Sequence of chain 1.A:
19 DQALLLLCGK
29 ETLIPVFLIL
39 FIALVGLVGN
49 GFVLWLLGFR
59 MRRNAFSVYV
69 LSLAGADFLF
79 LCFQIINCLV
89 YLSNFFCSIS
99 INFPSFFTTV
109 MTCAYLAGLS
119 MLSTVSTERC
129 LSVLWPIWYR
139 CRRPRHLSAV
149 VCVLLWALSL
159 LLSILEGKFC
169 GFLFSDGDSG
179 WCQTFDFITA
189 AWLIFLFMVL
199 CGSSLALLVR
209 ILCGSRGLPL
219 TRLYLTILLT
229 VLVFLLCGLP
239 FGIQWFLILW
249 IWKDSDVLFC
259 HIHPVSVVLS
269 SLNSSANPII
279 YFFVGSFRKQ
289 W

Binding-site contacts:
Ligand atom N6 contacts residue LEU247 of chain 1.A at 4.0 Å.
Ligand atom C18 contacts residue TRP243 of chain 1.A at 3.0 Å (hydrophobic).
Ligand atom C13 contacts residue TRP243 of chain 1.A at 3.7 Å (hydrophobic).
Ligand atom N4 contacts residue GLU164 of chain 1.A at 4.2 Å.
Ligand atom C34 contacts residue TRP248 of chain 1.A at 4.3 Å (hydrophobic).
Ligand atom C20 contacts residue TRP248 of chain 1.A at 3.9 Å (hydrophobic).
Ligand atom C30 contacts residue TRP248 of chain 1.A at 4.2 Å (hydrophobic).
Ligand atom C9 contacts residue LEU22 of chain 1.A at 3.7 Å (hydrophobic).
Ligand atom C29 contacts residue SER253 of chain 1.A at 3.5 Å.
Ligand atom C17 contacts residue TRP248 of chain 1.A at 4.1 Å (hydrophobic).
Ligand atom C34 contacts residue PHE170 of chain 1.A at 4.4 Å (hydrophobic).
Ligand atom C18 contacts residue TRP248 of chain 1.A at 4.0 Å (hydrophobic).
Ligand atom O2 contacts residue PHE257 of chain 1.A at 4.1 Å.
Ligand atom C34 contacts residue ASP184 of chain 1.A at 3.3 Å.
Ligand atom C10 contacts residue CYS168 of chain 1.A at 4.1 Å (hydrophobic).
Ligand atom C38 contacts residue SER253 of chain 1.A at 3.2 Å.
Ligand atom C30 contacts residue SER177 of chain 1.A at 4.2 Å.
Ligand atom C28 contacts residue TRP248 of chain 1.A at 3.9 Å (hydrophobic).
Ligand atom C19 contacts residue GLN20 of chain 1.A at 3.7 Å.
Ligand atom C35 contacts residue LEU247 of chain 1.A at 3.9 Å (hydrophobic).
Ligand atom O3 contacts residue CYS168 of chain 1.A at 4.3 Å.
Ligand atom C11 contacts residue TRP243 of chain 1.A at 4.0 Å (hydrophobic).
Ligand atom C13 contacts residue PHE170 of chain 1.A at 4.3 Å (hydrophobic).
Ligand atom C37 contacts residue ASP254 of chain 1.A at 4.2 Å.
Ligand atom N4 contacts residue TRP243 of chain 1.A at 3.7 Å.
Ligand atom C14 contacts residue PHE170 of chain 1.A at 4.2 Å (hydrophobic).
Ligand atom N6 contacts residue SER253 of chain 1.A at 4.2 Å.
Ligand atom C34 contacts residue GLU164 of chain 1.A at 3.3 Å.
Ligand atom C18 contacts residue LEU247 of chain 1.A at 4.1 Å (hydrophobic).
Ligand atom C34 contacts residue TRP243 of chain 1.A at 4.3 Å (hydrophobic).
Ligand atom C34 contacts residue CYS168 of chain 1.A at 3.8 Å (hydrophobic).
Ligand atom C15 contacts residue TRP243 of chain 1.A at 3.1 Å (hydrophobic).
Ligand atom C27 contacts residue SER253 of chain 1.A at 3.5 Å.
Ligand atom C33 contacts residue GLN20 of chain 1.A at 4.0 Å.
Ligand atom C18 contacts residue ASP184 of chain 1.A at 3.4 Å.
Ligand atom N4 contacts residue ASP184 of chain 1.A at 2.5 Å (salt-bridge).
Ligand atom N4 contacts residue TRP248 of chain 1.A at 3.2 Å.
Ligand atom C22 contacts residue TRP248 of chain 1.A at 3.9 Å (hydrophobic).
Ligand atom C11 contacts residue PHE170 of chain 1.A at 4.3 Å (hydrophobic).
Ligand atom C36 contacts residue SER177 of chain 1.A at 3.4 Å.

A protein and the small-molecule ligand that binds it are described below.
Small molecule (SMILES): CNCCc1ccc(OC)c(Cc2cc(CCNC)cc(Cc3cc(CCNC)ccc3OC)c2OC)c1